Binding-site contacts:
Ligand atom C08 contacts residue ALA99 of chain 1.A at 3.6 Å (hydrophobic).
Ligand atom CL1 contacts residue L571 of chain 2.C at 0.5 Å.
Ligand atom C10 contacts residue L571 of chain 2.C at 1.9 Å.
Ligand atom N14 contacts residue L571 of chain 2.C at 0.8 Å.
Ligand atom C09 contacts residue L571 of chain 2.C at 1.2 Å.
Ligand atom C01 contacts residue L571 of chain 2.C at 0.3 Å.
Ligand atom O18 contacts residue L571 of chain 2.C at 1.8 Å.
Ligand atom CL2 contacts residue L571 of chain 2.C at 2.1 Å.
Ligand atom C10 contacts residue VAL112 of chain 1.A at 3.5 Å (hydrophobic).
Ligand atom C12 contacts residue L571 of chain 2.C at 0.7 Å.
Ligand atom C03 contacts residue L571 of chain 2.C at 0.2 Å.
Ligand atom C04 contacts residue L571 of chain 2.C at 0.2 Å.
Ligand atom O15 contacts residue LEU8 of chain 1.A at 3.6 Å.
Ligand atom C16 contacts residue ALA99 of chain 2.A at 3.5 Å (hydrophobic).
Ligand atom C09 contacts residue THR110 of chain 1.A at 3.5 Å.
Ligand atom C07 contacts residue L571 of chain 2.C at 0.4 Å.
Ligand atom C09 contacts residue ALA99 of chain 1.A at 3.2 Å (hydrophobic).
Ligand atom CL1 contacts residue LEU101 of chain 1.A at 3.4 Å.
Ligand atom CL1 contacts residue SER108 of chain 2.A at 3.6 Å.
Ligand atom O15 contacts residue ALA99 of chain 2.A at 3.2 Å.
Ligand atom O18 contacts residue LYS6 of chain 1.A at 2.8 Å (salt-bridge).
Ligand atom C10 contacts residue LEU8 of chain 2.A at 3.1 Å (hydrophobic).
Ligand atom CL2 contacts residue THR110 of chain 1.A at 3.7 Å.
Ligand atom C08 contacts residue L571 of chain 2.C at 0.6 Å.
Ligand atom O19 contacts residue THR97 of chain 2.A at 3.6 Å.
Ligand atom C06 contacts residue L571 of chain 2.C at 0.3 Å.
Ligand atom C10 contacts residue ALA99 of chain 1.A at 3.2 Å (hydrophobic).
Ligand atom C02 contacts residue L571 of chain 2.C at 0.2 Å.
Ligand atom C13 contacts residue L571 of chain 2.C at 1.0 Å.
Ligand atom C17 contacts residue L571 of chain 2.C at 1.0 Å.
Ligand atom C16 contacts residue L571 of chain 2.C at 0.7 Å.
Ligand atom C11 contacts residue L571 of chain 2.C at 0.9 Å.
Ligand atom CL2 contacts residue SER108 of chain 1.A at 3.2 Å.
Ligand atom C05 contacts residue L571 of chain 2.C at 0.3 Å.
Ligand atom C09 contacts residue LEU8 of chain 2.A at 2.9 Å (hydrophobic).
Ligand atom C08 contacts residue LEU8 of chain 2.A at 3.6 Å (hydrophobic).
Ligand atom O19 contacts residue L571 of chain 2.C at 0.9 Å.
Ligand atom C11 contacts residue ALA99 of chain 1.A at 3.6 Å (hydrophobic).
Ligand atom O19 contacts residue VAL112 of chain 2.A at 3.1 Å.
Ligand atom O15 contacts residue L571 of chain 2.C at 0.6 Å.

Sequence of chain 1.A:
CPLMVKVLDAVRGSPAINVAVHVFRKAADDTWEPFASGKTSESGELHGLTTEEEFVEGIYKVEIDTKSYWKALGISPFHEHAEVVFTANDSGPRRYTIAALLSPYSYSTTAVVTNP

Sequence of chain 2.A:
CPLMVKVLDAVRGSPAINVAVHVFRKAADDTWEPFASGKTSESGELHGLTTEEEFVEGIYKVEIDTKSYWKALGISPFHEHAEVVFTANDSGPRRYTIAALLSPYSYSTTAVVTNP

This small molecule binds to this protein.
Small molecule (SMILES): O=C(O)CO/N=C(/c1ccccc1)c1ccc(Cl)c(Cl)c1